Sequence of chain 1.A:
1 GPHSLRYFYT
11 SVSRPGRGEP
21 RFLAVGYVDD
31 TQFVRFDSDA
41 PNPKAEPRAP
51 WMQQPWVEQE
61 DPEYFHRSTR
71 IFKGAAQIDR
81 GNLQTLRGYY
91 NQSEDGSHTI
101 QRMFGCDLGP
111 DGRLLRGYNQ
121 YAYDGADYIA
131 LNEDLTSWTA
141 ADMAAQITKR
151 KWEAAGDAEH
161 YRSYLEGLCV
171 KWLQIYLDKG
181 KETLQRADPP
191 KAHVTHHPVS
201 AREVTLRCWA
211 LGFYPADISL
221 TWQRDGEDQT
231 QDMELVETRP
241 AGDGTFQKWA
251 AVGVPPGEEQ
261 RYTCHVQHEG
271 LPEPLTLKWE

Binding-site contacts:
Ligand atom CB contacts residue TYR9 of chain 1.A at 3.5 Å (hydrophobic).
Ligand atom O contacts residue PHE104 of chain 1.A at 3.5 Å.
Ligand atom CA contacts residue TYR7 of chain 1.A at 3.3 Å (hydrophobic).
Ligand atom CD contacts residue SER68 of chain 1.A at 3.1 Å.
Ligand atom CB contacts residue TYR121 of chain 1.A at 3.5 Å (hydrophobic).
Ligand atom CG contacts residue ILE71 of chain 1.A at 3.5 Å (hydrophobic).
Ligand atom CB contacts residue THR148 of chain 1.A at 3.2 Å.
Ligand atom O contacts residue TYR7 of chain 1.A at 3.4 Å.
Ligand atom C contacts residue TYR89 of chain 1.A at 3.2 Å (hydrophobic).
Ligand atom N contacts residue ASN82 of chain 1.A at 3.0 Å (h-bond).
Ligand atom CB contacts residue TYR164 of chain 1.A at 3.5 Å (hydrophobic).
Ligand atom O contacts residue TYR164 of chain 1.A at 2.7 Å (h-bond).
Ligand atom CB contacts residue PHE72 of chain 1.A at 3.5 Å (hydrophobic).
Ligand atom OG contacts residue ALA75 of chain 1.A at 3.1 Å.
Ligand atom O contacts residue THR85 of chain 1.A at 3.3 Å (h-bond).
Ligand atom CG contacts residue TYR164 of chain 1.A at 3.6 Å (hydrophobic).
Ligand atom CG contacts residue ASP157 of chain 1.A at 3.6 Å.
Ligand atom CA contacts residue ASN82 of chain 1.A at 3.0 Å.
Ligand atom O contacts residue TYR89 of chain 1.A at 3.2 Å (h-bond).
Ligand atom O contacts residue ARG102 of chain 1.A at 3.0 Å (salt-bridge).
Ligand atom CA contacts residue TYR176 of chain 1.A at 3.7 Å (hydrophobic).
Ligand atom OE1 contacts residue ARG102 of chain 1.A at 2.8 Å (salt-bridge).
Ligand atom CD contacts residue TYR7 of chain 1.A at 3.7 Å (hydrophobic).
Ligand atom C contacts residue ASN82 of chain 1.A at 3.5 Å.
Ligand atom N contacts residue TYR7 of chain 1.A at 3.4 Å (h-bond).
Ligand atom O contacts residue LYS151 of chain 1.A at 2.8 Å (salt-bridge).
Ligand atom O contacts residue TYR9 of chain 1.A at 3.1 Å (h-bond).
Ligand atom C contacts residue THR148 of chain 1.A at 3.1 Å.
Ligand atom CB contacts residue ASP157 of chain 1.A at 3.6 Å.
Ligand atom CG contacts residue HIS160 of chain 1.A at 3.6 Å.
Ligand atom CD2 contacts residue ASP157 of chain 1.A at 3.0 Å.
Ligand atom CG1 contacts residue TRP152 of chain 1.A at 3.6 Å (hydrophobic).
Ligand atom O contacts residue TRP152 of chain 1.A at 3.1 Å (h-bond).
Ligand atom O contacts residue TYR164 of chain 1.A at 3.3 Å.
Ligand atom OG1 contacts residue TRP172 of chain 1.A at 3.2 Å.
Ligand atom CB contacts residue ILE71 of chain 1.A at 3.6 Å (hydrophobic).
Ligand atom C contacts residue TYR7 of chain 1.A at 3.2 Å (hydrophobic).
Ligand atom N contacts residue TYR176 of chain 1.A at 2.7 Å (h-bond).
Ligand atom CA contacts residue THR148 of chain 1.A at 3.4 Å.
Ligand atom N contacts residue TYR7 of chain 1.A at 3.1 Å (h-bond).

The small molecule below binds the protein below.
Small molecule (SMILES): CC(C)[C@@H](C=O)NC(=O)CNC(=O)[C@H](Cc1cnc[nH]1)NC(=O)[C@@H]1CCCN1C(=O)[C@H](C)NC(=O)[C@H](CO)NC(=O)[C@H](CCC(N)=O)NC(=O)[C@@H]1CCCN1C(=O)[C@@H](N)[C@@H](C)O